This small molecule binds to this protein.
Small molecule (SMILES): O=C(O)c1ccc2ccccc2c1O

Sequence of chain 4.A:
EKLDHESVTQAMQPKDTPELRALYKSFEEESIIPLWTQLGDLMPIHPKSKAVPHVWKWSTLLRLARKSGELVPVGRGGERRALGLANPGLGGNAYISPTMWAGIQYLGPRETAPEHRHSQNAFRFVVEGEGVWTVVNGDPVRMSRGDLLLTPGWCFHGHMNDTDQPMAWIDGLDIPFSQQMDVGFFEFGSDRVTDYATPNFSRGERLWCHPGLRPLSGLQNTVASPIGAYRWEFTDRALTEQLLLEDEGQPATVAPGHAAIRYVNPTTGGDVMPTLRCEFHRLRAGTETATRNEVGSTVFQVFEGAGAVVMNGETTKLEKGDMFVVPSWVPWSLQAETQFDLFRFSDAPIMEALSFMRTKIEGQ

Sequence of chain 3.A:
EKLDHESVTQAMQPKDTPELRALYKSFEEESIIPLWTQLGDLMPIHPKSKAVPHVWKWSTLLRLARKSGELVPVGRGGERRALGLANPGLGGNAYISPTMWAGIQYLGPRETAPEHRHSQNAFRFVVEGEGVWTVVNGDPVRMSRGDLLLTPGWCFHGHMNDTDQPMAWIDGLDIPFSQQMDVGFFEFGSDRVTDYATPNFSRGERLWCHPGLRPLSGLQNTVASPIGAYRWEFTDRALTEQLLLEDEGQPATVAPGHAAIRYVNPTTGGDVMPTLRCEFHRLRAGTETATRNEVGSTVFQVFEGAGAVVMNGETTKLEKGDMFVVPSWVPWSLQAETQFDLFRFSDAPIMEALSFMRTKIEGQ

Binding-site contacts:
Ligand atom C4A contacts residue LEU176 of chain 4.A at 3.7 Å (hydrophobic).
Ligand atom O2 contacts residue ARG127 of chain 4.A at 3.3 Å (salt-bridge).
Ligand atom O1 contacts residue HIS160 of chain 4.A at 3.7 Å.
Ligand atom C8A contacts residue LEU176 of chain 4.A at 3.6 Å (hydrophobic).
Ligand atom C6 contacts residue LEU38 of chain 3.A at 3.8 Å (hydrophobic).
Ligand atom O1 contacts residue HIS119 of chain 4.A at 2.8 Å (h-bond).
Ligand atom C5 contacts residue LEU176 of chain 4.A at 3.9 Å (hydrophobic).
Ligand atom C3 contacts residue GLN108 of chain 4.A at 3.4 Å.
Ligand atom O1 contacts residue HIS121 of chain 4.A at 3.0 Å (h-bond).
Ligand atom C8 contacts residue LEU176 of chain 4.A at 3.5 Å (hydrophobic).
Ligand atom C3 contacts residue ARG127 of chain 4.A at 3.7 Å.
Ligand atom C9 contacts residue ARG127 of chain 4.A at 3.4 Å.
Ligand atom C8 contacts residue MET46 of chain 3.A at 3.1 Å (hydrophobic).
Ligand atom O3 contacts residue ARG83 of chain 4.A at 2.9 Å (salt-bridge).
Ligand atom C7 contacts residue ILE178 of chain 4.A at 3.2 Å (hydrophobic).
Ligand atom C6 contacts residue ILE178 of chain 4.A at 3.5 Å (hydrophobic).
Ligand atom C9 contacts residue HIS162 of chain 4.A at 3.4 Å.
Ligand atom O2 contacts residue HIS162 of chain 4.A at 2.6 Å (h-bond).
Ligand atom C2 contacts residue FE21 of chain 4.B at 3.6 Å.
Ligand atom O3 contacts residue HIS119 of chain 4.A at 3.3 Å (h-bond).
Ligand atom C4 contacts residue ASP174 of chain 4.A at 3.3 Å.
Ligand atom C9 contacts residue ARG83 of chain 4.A at 3.1 Å.
Ligand atom O3 contacts residue HIS162 of chain 4.A at 3.6 Å (h-bond).
Ligand atom O2 contacts residue ARG83 of chain 4.A at 3.3 Å (salt-bridge).
Ligand atom C5 contacts residue TRP104 of chain 4.A at 3.5 Å (hydrophobic).
Ligand atom C7 contacts residue LEU176 of chain 4.A at 3.9 Å (hydrophobic).
Ligand atom O1 contacts residue FE21 of chain 4.B at 1.6 Å.
Ligand atom O2 contacts residue GLN108 of chain 4.A at 3.1 Å (h-bond).
Ligand atom C3 contacts residue ASP174 of chain 4.A at 3.3 Å.
Ligand atom O3 contacts residue FE21 of chain 4.B at 2.3 Å.
Ligand atom C6 contacts residue TRP104 of chain 4.A at 4.0 Å (hydrophobic).
Ligand atom C9 contacts residue FE21 of chain 4.B at 3.3 Å.
Ligand atom O3 contacts residue ARG127 of chain 4.A at 3.4 Å (salt-bridge).
Ligand atom C1 contacts residue FE21 of chain 4.B at 2.9 Å.
Ligand atom C4 contacts residue LEU176 of chain 4.A at 3.9 Å (hydrophobic).
Ligand atom O3 contacts residue HIS160 of chain 4.A at 3.0 Å (h-bond).
Ligand atom C2 contacts residue ARG83 of chain 4.A at 3.7 Å.
Ligand atom C4A contacts residue LEU38 of chain 3.A at 4.0 Å (hydrophobic).
Ligand atom C2 contacts residue ARG127 of chain 4.A at 3.8 Å.
Ligand atom C7 contacts residue MET46 of chain 3.A at 3.6 Å (hydrophobic).